Binding-site contacts:
Ligand atom N5 contacts residue TYR95 of chain 1.A at 3.6 Å.
Ligand atom C6 contacts residue ASN145 of chain 1.A at 3.8 Å.
Ligand atom C15 contacts residue LEU147 of chain 1.A at 3.7 Å (hydrophobic).
Ligand atom N5 contacts residue LEU96 of chain 1.A at 3.4 Å (h-bond).
Ligand atom C contacts residue VAL27 of chain 1.A at 3.5 Å (hydrophobic).
Ligand atom C5 contacts residue ARG144 of chain 1.A at 2.9 Å.
Ligand atom C10 contacts residue LEU147 of chain 1.A at 3.5 Å (hydrophobic).
Ligand atom C9 contacts residue SER100 of chain 1.A at 3.7 Å.
Ligand atom F2 contacts residue LEU147 of chain 1.A at 3.3 Å.
Ligand atom F contacts residue ASP158 of chain 1.A at 3.2 Å.
Ligand atom O contacts residue ASP158 of chain 1.A at 3.1 Å (salt-bridge).
Ligand atom F2 contacts residue ILE146 of chain 1.A at 3.5 Å.
Ligand atom F2 contacts residue ARG144 of chain 1.A at 3.8 Å.
Ligand atom N contacts residue ARG144 of chain 1.A at 3.3 Å (salt-bridge).
Ligand atom N2 contacts residue SER100 of chain 1.A at 3.7 Å.
Ligand atom N5 contacts residue GLU94 of chain 1.A at 2.9 Å (salt-bridge).
Ligand atom C16 contacts residue ALA44 of chain 1.A at 3.8 Å (hydrophobic).
Ligand atom N4 contacts residue LEU96 of chain 1.A at 3.0 Å (h-bond).
Ligand atom F contacts residue ASN145 of chain 1.A at 3.5 Å.
Ligand atom C13 contacts residue LEU96 of chain 1.A at 3.5 Å (hydrophobic).
Ligand atom C12 contacts residue LEU96 of chain 1.A at 3.2 Å (hydrophobic).
Ligand atom C3 contacts residue GLY20 of chain 1.A at 3.6 Å.
Ligand atom F2 contacts residue GLY157 of chain 1.A at 3.8 Å.
Ligand atom C17 contacts residue ALA44 of chain 1.A at 3.4 Å (hydrophobic).
Ligand atom N2 contacts residue GLY99 of chain 1.A at 3.5 Å.
Ligand atom C17 contacts residue LEU147 of chain 1.A at 3.6 Å (hydrophobic).
Ligand atom C1 contacts residue VAL27 of chain 1.A at 3.7 Å (hydrophobic).
Ligand atom C12 contacts residue TYR95 of chain 1.A at 3.7 Å (hydrophobic).
Ligand atom N5 contacts residue ALA44 of chain 1.A at 3.6 Å.
Ligand atom C14 contacts residue LEU147 of chain 1.A at 3.7 Å (hydrophobic).
Ligand atom C11 contacts residue LEU147 of chain 1.A at 3.4 Å (hydrophobic).
Ligand atom F1 contacts residue LEU147 of chain 1.A at 3.6 Å.
Ligand atom C16 contacts residue LEU147 of chain 1.A at 3.7 Å (hydrophobic).
Ligand atom C17 contacts residue GLU94 of chain 1.A at 3.0 Å.
Ligand atom F2 contacts residue ASN145 of chain 1.A at 3.1 Å.
Ligand atom C12 contacts residue LEU147 of chain 1.A at 3.7 Å (hydrophobic).
Ligand atom N4 contacts residue TYR95 of chain 1.A at 3.3 Å.
Ligand atom N5 contacts residue LEU147 of chain 1.A at 3.7 Å.
Ligand atom C13 contacts residue LEU147 of chain 1.A at 3.7 Å (hydrophobic).
Ligand atom F contacts residue GLY157 of chain 1.A at 3.3 Å.

The protein below binds the small molecule below.
Small molecule (SMILES): CC[C@@](C)(Nc1ccnc(-c2c[nH]c3ncccc23)n1)C(=O)NCC(F)(F)F

Sequence of chain 1.A:
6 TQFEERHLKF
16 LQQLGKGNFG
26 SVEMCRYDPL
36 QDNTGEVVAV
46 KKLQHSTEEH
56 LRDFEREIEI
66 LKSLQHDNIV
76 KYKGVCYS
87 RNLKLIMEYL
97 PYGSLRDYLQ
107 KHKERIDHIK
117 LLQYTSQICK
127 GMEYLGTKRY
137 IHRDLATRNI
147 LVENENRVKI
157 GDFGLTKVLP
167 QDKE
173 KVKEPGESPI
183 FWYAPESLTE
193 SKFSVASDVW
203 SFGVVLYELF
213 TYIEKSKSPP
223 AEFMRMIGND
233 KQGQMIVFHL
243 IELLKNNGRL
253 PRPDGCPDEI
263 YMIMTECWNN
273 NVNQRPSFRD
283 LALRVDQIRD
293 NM